Sequence of chain 1.L:
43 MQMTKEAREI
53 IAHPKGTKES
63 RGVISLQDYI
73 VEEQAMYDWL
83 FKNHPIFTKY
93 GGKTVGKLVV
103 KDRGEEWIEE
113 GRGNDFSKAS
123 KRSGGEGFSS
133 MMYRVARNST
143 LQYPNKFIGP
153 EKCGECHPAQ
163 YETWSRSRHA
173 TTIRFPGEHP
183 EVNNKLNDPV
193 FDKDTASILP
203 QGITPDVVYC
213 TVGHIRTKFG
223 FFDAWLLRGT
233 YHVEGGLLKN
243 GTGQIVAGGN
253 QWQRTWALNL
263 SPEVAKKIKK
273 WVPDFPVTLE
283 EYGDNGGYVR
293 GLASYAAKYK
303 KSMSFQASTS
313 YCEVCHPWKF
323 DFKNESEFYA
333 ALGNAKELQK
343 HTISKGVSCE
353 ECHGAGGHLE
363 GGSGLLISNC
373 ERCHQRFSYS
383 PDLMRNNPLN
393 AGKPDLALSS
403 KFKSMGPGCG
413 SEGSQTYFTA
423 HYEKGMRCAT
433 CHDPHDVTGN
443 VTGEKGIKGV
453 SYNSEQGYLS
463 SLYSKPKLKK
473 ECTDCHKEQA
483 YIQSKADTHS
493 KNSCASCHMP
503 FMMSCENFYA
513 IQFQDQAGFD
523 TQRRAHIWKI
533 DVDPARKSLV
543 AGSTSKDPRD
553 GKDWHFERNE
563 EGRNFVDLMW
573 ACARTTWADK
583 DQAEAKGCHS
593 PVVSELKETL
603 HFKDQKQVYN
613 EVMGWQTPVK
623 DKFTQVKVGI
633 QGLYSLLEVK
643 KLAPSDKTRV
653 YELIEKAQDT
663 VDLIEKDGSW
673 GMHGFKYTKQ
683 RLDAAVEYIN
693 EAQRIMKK

A small-molecule ligand and the protein it binds are described below.
Small molecule (SMILES): C[C@@H](O)[C@@H](C)O

Sequence of chain 1.G:
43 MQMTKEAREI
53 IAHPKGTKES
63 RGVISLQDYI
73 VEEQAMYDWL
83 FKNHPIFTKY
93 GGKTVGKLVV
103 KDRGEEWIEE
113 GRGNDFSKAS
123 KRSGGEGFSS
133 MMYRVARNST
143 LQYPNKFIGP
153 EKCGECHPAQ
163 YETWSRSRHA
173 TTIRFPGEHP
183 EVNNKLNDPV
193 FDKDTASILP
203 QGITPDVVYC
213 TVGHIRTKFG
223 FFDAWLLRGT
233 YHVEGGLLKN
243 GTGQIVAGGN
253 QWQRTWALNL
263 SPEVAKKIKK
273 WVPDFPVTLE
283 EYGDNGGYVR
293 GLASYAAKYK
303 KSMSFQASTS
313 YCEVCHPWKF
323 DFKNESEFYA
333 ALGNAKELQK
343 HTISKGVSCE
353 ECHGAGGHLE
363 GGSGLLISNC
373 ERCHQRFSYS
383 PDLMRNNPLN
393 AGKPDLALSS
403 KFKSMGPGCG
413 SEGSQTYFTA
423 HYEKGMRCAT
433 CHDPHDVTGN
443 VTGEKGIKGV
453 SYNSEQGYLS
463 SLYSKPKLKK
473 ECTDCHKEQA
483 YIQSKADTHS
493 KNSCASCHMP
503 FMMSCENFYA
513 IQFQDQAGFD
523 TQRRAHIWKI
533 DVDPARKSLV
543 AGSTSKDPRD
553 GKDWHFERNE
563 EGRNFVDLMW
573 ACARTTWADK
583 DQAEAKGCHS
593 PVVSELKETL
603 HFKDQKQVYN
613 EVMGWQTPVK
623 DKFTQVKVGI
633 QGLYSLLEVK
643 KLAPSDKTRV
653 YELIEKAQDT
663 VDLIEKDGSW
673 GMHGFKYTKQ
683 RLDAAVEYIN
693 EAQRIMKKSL

Binding-site contacts:
Ligand atom O6 contacts residue TYR636 of chain 1.G at 4.3 Å.
Ligand atom C2 contacts residue TYR636 of chain 1.G at 4.3 Å (hydrophobic).
Ligand atom C3 contacts residue GLN660 of chain 1.G at 4.0 Å.
Ligand atom O6 contacts residue TYR653 of chain 1.G at 3.5 Å.
Ligand atom O5 contacts residue TYR636 of chain 1.G at 3.5 Å.
Ligand atom C3 contacts residue GLU657 of chain 1.G at 4.3 Å.
Ligand atom O6 contacts residue ILE656 of chain 1.G at 3.9 Å.
Ligand atom C1 contacts residue GLN660 of chain 1.G at 3.6 Å.
Ligand atom C4 contacts residue GLN660 of chain 1.G at 3.8 Å.
Ligand atom C2 contacts residue GLN660 of chain 1.G at 4.4 Å.
Ligand atom C3 contacts residue ILE656 of chain 1.G at 4.2 Å (hydrophobic).
Ligand atom O6 contacts residue GLU657 of chain 1.G at 4.2 Å.
Ligand atom C1 contacts residue TYR679 of chain 1.L at 3.9 Å (hydrophobic).
Ligand atom C4 contacts residue TYR653 of chain 1.G at 4.3 Å (hydrophobic).
Ligand atom O5 contacts residue ILE632 of chain 1.G at 3.8 Å.
Ligand atom C4 contacts residue TYR679 of chain 1.L at 4.0 Å (hydrophobic).
Ligand atom C2 contacts residue TYR679 of chain 1.L at 4.2 Å (hydrophobic).
Ligand atom O5 contacts residue GLN660 of chain 1.G at 4.5 Å.
Ligand atom C4 contacts residue GLU657 of chain 1.G at 3.9 Å.
Ligand atom C1 contacts residue LYS487 of chain 1.L at 3.6 Å.